Sequence of chain 1.B:
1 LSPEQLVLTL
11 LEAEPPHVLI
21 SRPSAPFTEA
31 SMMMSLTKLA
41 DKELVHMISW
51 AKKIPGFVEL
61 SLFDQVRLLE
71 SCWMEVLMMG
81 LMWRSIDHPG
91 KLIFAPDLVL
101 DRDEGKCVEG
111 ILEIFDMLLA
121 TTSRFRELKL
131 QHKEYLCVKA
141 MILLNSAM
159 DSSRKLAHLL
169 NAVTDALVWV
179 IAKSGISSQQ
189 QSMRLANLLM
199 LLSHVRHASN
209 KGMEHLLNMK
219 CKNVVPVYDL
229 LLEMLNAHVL

A protein and the small-molecule ligand that binds it are described below.
Small molecule (SMILES): O=C1C(c2ccc(O)cc2)=C(Br)c2ccc(O)cc21

Binding-site contacts:
Ligand atom C17 contacts residue PHE94 of chain 1.B at 4.1 Å (hydrophobic).
Ligand atom C1 contacts residue HIS213 of chain 1.B at 3.4 Å.
Ligand atom O25 contacts residue LEU36 of chain 1.B at 3.7 Å.
Ligand atom BR29 contacts residue PHE94 of chain 1.B at 3.8 Å.
Ligand atom C15 contacts residue PHE94 of chain 1.B at 4.0 Å (hydrophobic).
Ligand atom C17 contacts residue LEU77 of chain 1.B at 3.9 Å (hydrophobic).
Ligand atom C18 contacts residue LEU39 of chain 1.B at 3.6 Å (hydrophobic).
Ligand atom C10 contacts residue MET74 of chain 1.B at 3.8 Å (hydrophobic).
Ligand atom C16 contacts residue MET78 of chain 1.B at 4.0 Å (hydrophobic).
Ligand atom O25 contacts residue ALA40 of chain 1.B at 3.7 Å.
Ligand atom O26 contacts residue HIS213 of chain 1.B at 2.6 Å (h-bond).
Ligand atom C15 contacts residue LEU81 of chain 1.B at 4.2 Å (hydrophobic).
Ligand atom C18 contacts residue GLU43 of chain 1.B at 3.1 Å.
Ligand atom C19 contacts residue LEU36 of chain 1.B at 3.8 Å (hydrophobic).
Ligand atom O26 contacts residue LEU214 of chain 1.B at 3.0 Å (h-bond).
Ligand atom C6 contacts residue HIS213 of chain 1.B at 3.3 Å.
Ligand atom O26 contacts residue MET33 of chain 1.B at 4.1 Å.
Ligand atom C16 contacts residue LEU77 of chain 1.B at 3.3 Å (hydrophobic).
Ligand atom BR29 contacts residue LEU81 of chain 1.B at 4.1 Å.
Ligand atom O24 contacts residue ARG84 of chain 1.B at 3.0 Å (salt-bridge).
Ligand atom O24 contacts residue GLU43 of chain 1.B at 2.5 Å (salt-bridge).
Ligand atom C6 contacts residue GLY210 of chain 1.B at 4.2 Å.
Ligand atom C1 contacts residue GLY210 of chain 1.B at 3.9 Å.
Ligand atom C18 contacts residue PHE94 of chain 1.B at 3.9 Å (hydrophobic).
Ligand atom C2 contacts residue LEU214 of chain 1.B at 4.0 Å (hydrophobic).
Ligand atom C13 contacts residue PHE94 of chain 1.B at 3.8 Å (hydrophobic).
Ligand atom C17 contacts residue GLU43 of chain 1.B at 3.1 Å.
Ligand atom C19 contacts residue ALA40 of chain 1.B at 4.2 Å (hydrophobic).
Ligand atom C5 contacts residue ILE111 of chain 1.B at 3.7 Å (hydrophobic).
Ligand atom O25 contacts residue MET74 of chain 1.B at 3.9 Å.
Ligand atom C6 contacts residue ILE111 of chain 1.B at 3.7 Å (hydrophobic).
Ligand atom C16 contacts residue LEU81 of chain 1.B at 3.9 Å (hydrophobic).
Ligand atom O26 contacts residue GLY210 of chain 1.B at 3.9 Å.
Ligand atom C15 contacts residue MET78 of chain 1.B at 4.1 Å (hydrophobic).
Ligand atom O24 contacts residue LEU77 of chain 1.B at 3.5 Å (h-bond).
Ligand atom C3 contacts residue MET74 of chain 1.B at 3.9 Å (hydrophobic).
Ligand atom BR29 contacts residue LEU118 of chain 1.B at 3.5 Å.
Ligand atom C1 contacts residue LEU214 of chain 1.B at 4.0 Å (hydrophobic).
Ligand atom C19 contacts residue PHE94 of chain 1.B at 3.9 Å (hydrophobic).
Ligand atom C17 contacts residue ARG84 of chain 1.B at 4.1 Å.